Binding-site contacts:
Ligand atom C3 contacts residue ASN720 of chain 1.B at 3.7 Å.
Ligand atom C5 contacts residue ASN720 of chain 1.B at 3.5 Å.
Ligand atom C6 contacts residue GLN929 of chain 1.B at 4.2 Å.
Ligand atom C6 contacts residue LEU925 of chain 1.B at 4.2 Å (hydrophobic).
Ligand atom O5 contacts residue ASN720 of chain 1.B at 2.3 Å (h-bond).
Ligand atom C1 contacts residue LEU925 of chain 1.B at 4.2 Å (hydrophobic).
Ligand atom C8 contacts residue LEU925 of chain 1.B at 4.2 Å (hydrophobic).
Ligand atom C2 contacts residue ASN720 of chain 1.B at 2.4 Å.
Ligand atom C1 contacts residue ASN720 of chain 1.B at 1.4 Å.
Ligand atom C8 contacts residue ASN720 of chain 1.B at 3.8 Å.
Ligand atom N2 contacts residue ASN720 of chain 1.B at 2.6 Å (h-bond).
Ligand atom O7 contacts residue ASN720 of chain 1.B at 3.9 Å.
Ligand atom C7 contacts residue ASN720 of chain 1.B at 3.2 Å.
Ligand atom C4 contacts residue ASN720 of chain 1.B at 4.1 Å.
Ligand atom C5 contacts residue LEU925 of chain 1.B at 4.0 Å (hydrophobic).

A protein and the small-molecule ligand that binds it are described below.
Small molecule (SMILES): CC(=O)N[C@H]1[C@H](O[C@H]2[C@H](O)[C@@H](NC(C)=O)CO[C@@H]2CO)O[C@H](CO)[C@@H](O)[C@@H]1O

Sequence of chain 1.B:
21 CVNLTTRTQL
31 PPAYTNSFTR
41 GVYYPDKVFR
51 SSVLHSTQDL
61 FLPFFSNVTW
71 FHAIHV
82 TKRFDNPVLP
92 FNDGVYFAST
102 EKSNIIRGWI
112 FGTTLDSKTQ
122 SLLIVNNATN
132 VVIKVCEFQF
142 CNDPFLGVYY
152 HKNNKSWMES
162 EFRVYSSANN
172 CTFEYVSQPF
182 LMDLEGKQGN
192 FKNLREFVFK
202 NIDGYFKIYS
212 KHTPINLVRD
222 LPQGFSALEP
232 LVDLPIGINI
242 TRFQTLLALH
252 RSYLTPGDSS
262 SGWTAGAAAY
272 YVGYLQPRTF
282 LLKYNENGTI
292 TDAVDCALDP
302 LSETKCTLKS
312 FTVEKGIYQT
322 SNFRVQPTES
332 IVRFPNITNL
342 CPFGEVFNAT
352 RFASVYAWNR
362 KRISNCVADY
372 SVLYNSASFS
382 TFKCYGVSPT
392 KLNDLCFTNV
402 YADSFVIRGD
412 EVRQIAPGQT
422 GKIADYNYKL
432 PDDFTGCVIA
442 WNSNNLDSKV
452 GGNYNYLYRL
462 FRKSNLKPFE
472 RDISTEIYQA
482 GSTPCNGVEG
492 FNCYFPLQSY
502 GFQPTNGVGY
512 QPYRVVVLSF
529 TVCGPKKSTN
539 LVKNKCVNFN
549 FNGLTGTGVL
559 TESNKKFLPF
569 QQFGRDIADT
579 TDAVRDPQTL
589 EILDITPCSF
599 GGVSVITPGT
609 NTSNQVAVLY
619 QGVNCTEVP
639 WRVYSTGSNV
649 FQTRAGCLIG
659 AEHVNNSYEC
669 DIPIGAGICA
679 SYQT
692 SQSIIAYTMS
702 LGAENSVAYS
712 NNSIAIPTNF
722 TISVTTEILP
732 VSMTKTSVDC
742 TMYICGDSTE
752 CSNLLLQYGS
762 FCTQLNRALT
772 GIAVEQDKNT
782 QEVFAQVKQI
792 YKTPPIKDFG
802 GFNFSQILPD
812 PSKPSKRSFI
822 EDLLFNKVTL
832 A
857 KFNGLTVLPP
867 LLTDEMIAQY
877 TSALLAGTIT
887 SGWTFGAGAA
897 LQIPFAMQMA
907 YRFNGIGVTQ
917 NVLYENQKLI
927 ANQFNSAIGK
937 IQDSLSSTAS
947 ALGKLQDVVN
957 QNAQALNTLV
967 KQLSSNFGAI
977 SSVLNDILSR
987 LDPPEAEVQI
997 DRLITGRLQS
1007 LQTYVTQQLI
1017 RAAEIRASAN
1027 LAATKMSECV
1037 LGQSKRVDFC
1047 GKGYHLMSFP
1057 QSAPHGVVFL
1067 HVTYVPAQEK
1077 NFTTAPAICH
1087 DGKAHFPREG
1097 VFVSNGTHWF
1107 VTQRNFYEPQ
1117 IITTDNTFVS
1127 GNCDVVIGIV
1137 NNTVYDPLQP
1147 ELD